Sequence of chain 1.A:
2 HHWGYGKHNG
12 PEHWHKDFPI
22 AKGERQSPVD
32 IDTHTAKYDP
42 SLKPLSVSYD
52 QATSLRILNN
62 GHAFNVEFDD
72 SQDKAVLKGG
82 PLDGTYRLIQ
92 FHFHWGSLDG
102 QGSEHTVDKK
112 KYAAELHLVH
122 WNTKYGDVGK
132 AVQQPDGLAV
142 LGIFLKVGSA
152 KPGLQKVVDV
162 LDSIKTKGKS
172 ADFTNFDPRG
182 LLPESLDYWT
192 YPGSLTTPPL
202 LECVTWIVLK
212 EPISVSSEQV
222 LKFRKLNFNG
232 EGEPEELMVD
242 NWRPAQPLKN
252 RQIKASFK

Binding-site contacts:
Ligand atom O13 contacts residue VAL141 of chain 1.A at 3.7 Å.
Ligand atom C03 contacts residue HIS93 of chain 1.A at 3.7 Å.
Ligand atom C05 contacts residue VAL120 of chain 1.A at 4.0 Å (hydrophobic).
Ligand atom NP2 contacts residue GLU105 of chain 1.A at 4.0 Å.
Ligand atom O13 contacts residue HIS93 of chain 1.A at 3.3 Å.
Ligand atom S11 contacts residue ZN1 of chain 1.B at 3.0 Å.
Ligand atom S11 contacts residue HIS118 of chain 1.A at 3.7 Å.
Ligand atom C06 contacts residue GLN91 of chain 1.A at 4.1 Å.
Ligand atom C05 contacts residue LEU196 of chain 1.A at 4.2 Å (hydrophobic).
Ligand atom C17 contacts residue VAL133 of chain 1.A at 3.9 Å (hydrophobic).
Ligand atom O14 contacts residue LEU196 of chain 1.A at 3.4 Å.
Ligand atom NP2 contacts residue HIS118 of chain 1.A at 3.1 Å (h-bond).
Ligand atom C19 contacts residue PRO200 of chain 1.A at 3.7 Å (hydrophobic).
Ligand atom C03 contacts residue ZN1 of chain 1.B at 4.2 Å.
Ligand atom O08 contacts residue GLN91 of chain 1.A at 4.1 Å.
Ligand atom C03 contacts residue LEU196 of chain 1.A at 4.3 Å (hydrophobic).
Ligand atom S11 contacts residue HIS93 of chain 1.A at 3.6 Å (h-bond).
Ligand atom O14 contacts residue ZN1 of chain 1.B at 4.2 Å.
Ligand atom NP2 contacts residue ZN1 of chain 1.B at 1.8 Å.
Ligand atom C06 contacts residue LEU196 of chain 1.A at 4.3 Å (hydrophobic).
Ligand atom O13 contacts residue HIS118 of chain 1.A at 3.4 Å (h-bond).
Ligand atom C20 contacts residue PRO200 of chain 1.A at 4.1 Å (hydrophobic).
Ligand atom C04 contacts residue HIS93 of chain 1.A at 3.8 Å.
Ligand atom C05 contacts residue GLN91 of chain 1.A at 3.7 Å.
Ligand atom C01 contacts residue THR198 of chain 1.A at 3.3 Å.
Ligand atom NP2 contacts residue THR197 of chain 1.A at 2.9 Å (h-bond).
Ligand atom O13 contacts residue TRP207 of chain 1.A at 4.0 Å.
Ligand atom C02 contacts residue THR198 of chain 1.A at 3.2 Å.
Ligand atom C04 contacts residue VAL120 of chain 1.A at 3.5 Å (hydrophobic).
Ligand atom O14 contacts residue THR197 of chain 1.A at 3.0 Å (h-bond).
Ligand atom NP2 contacts residue HIS93 of chain 1.A at 2.9 Å (h-bond).
Ligand atom S11 contacts residue THR197 of chain 1.A at 3.8 Å.
Ligand atom NP2 contacts residue HIS95 of chain 1.A at 3.1 Å (h-bond).
Ligand atom O13 contacts residue ZN1 of chain 1.B at 3.3 Å.
Ligand atom O14 contacts residue SER195 of chain 1.A at 4.2 Å.
Ligand atom C18 contacts residue PRO200 of chain 1.A at 3.8 Å (hydrophobic).
Ligand atom C04 contacts residue LEU196 of chain 1.A at 4.2 Å (hydrophobic).
Ligand atom O13 contacts residue VAL120 of chain 1.A at 3.8 Å.
Ligand atom C02 contacts residue LEU196 of chain 1.A at 4.2 Å (hydrophobic).
Ligand atom O14 contacts residue TRP207 of chain 1.A at 3.7 Å.

The small molecule below binds the protein below.
Small molecule (SMILES): NS(=O)(=O)c1ccc(C(=O)NCc2ccccc2F)cc1